A small-molecule ligand and the protein it binds are described below.
Small molecule (SMILES): COCCN1CCC(CNC(=O)c2n[nH]c3ccc(-c4cncc(OC(C)C)c4)cc23)CC1

Binding-site contacts:
Ligand atom C22 contacts residue THR104 of chain 1.A at 3.9 Å.
Ligand atom N18 contacts residue VAL101 of chain 1.A at 3.2 Å (h-bond).
Ligand atom C9 contacts residue ASN30 of chain 1.A at 3.8 Å.
Ligand atom C14 contacts residue ASP99 of chain 1.A at 3.6 Å.
Ligand atom O33 contacts residue LEU154 of chain 1.A at 3.6 Å.
Ligand atom C15 contacts residue ALA49 of chain 1.A at 3.5 Å (hydrophobic).
Ligand atom O31 contacts residue LYS26 of chain 1.A at 3.8 Å.
Ligand atom C16 contacts residue LEU98 of chain 1.A at 3.8 Å (hydrophobic).
Ligand atom C32 contacts residue LYS26 of chain 1.A at 3.4 Å.
Ligand atom C5 contacts residue ASP166 of chain 1.A at 3.4 Å.
Ligand atom C9 contacts residue GLY29 of chain 1.A at 3.9 Å.
Ligand atom C22 contacts residue VAL101 of chain 1.A at 3.3 Å (hydrophobic).
Ligand atom C5 contacts residue LYS51 of chain 1.A at 3.5 Å.
Ligand atom N17 contacts residue ASP99 of chain 1.A at 2.8 Å (salt-bridge).
Ligand atom C28 contacts residue ARG107 of chain 1.A at 3.8 Å.
Ligand atom N18 contacts residue TYR100 of chain 1.A at 3.8 Å.
Ligand atom C19 contacts residue LEU154 of chain 1.A at 3.5 Å (hydrophobic).
Ligand atom N17 contacts residue TYR100 of chain 1.A at 3.7 Å.
Ligand atom C15 contacts residue ASP99 of chain 1.A at 3.8 Å.
Ligand atom C1 contacts residue VAL36 of chain 1.A at 3.9 Å (hydrophobic).
Ligand atom N18 contacts residue LEU154 of chain 1.A at 3.5 Å.
Ligand atom C14 contacts residue LEU154 of chain 1.A at 3.6 Å (hydrophobic).
Ligand atom C24 contacts residue TYR100 of chain 1.A at 3.0 Å (hydrophobic).
Ligand atom N4 contacts residue LYS51 of chain 1.A at 3.0 Å (salt-bridge).
Ligand atom N4 contacts residue ASP166 of chain 1.A at 3.3 Å.
Ligand atom C14 contacts residue ALA49 of chain 1.A at 3.5 Å (hydrophobic).
Ligand atom N17 contacts residue ALA49 of chain 1.A at 3.6 Å.
Ligand atom N21 contacts residue LEU154 of chain 1.A at 3.8 Å.
Ligand atom C27 contacts residue ARG107 of chain 1.A at 3.8 Å.
Ligand atom N17 contacts residue VAL101 of chain 1.A at 3.7 Å.
Ligand atom C20 contacts residue LEU154 of chain 1.A at 3.5 Å (hydrophobic).
Ligand atom N17 contacts residue LEU154 of chain 1.A at 3.5 Å.
Ligand atom C28 contacts residue PRO102 of chain 1.A at 3.8 Å (hydrophobic).
Ligand atom N18 contacts residue ASP99 of chain 1.A at 3.8 Å.
Ligand atom C20 contacts residue VAL101 of chain 1.A at 3.8 Å (hydrophobic).
Ligand atom O7 contacts residue PHE33 of chain 1.A at 3.8 Å.
Ligand atom C25 contacts residue TYR100 of chain 1.A at 3.2 Å (hydrophobic).
Ligand atom C13 contacts residue LEU154 of chain 1.A at 3.6 Å (hydrophobic).
Ligand atom C3 contacts residue ASP166 of chain 1.A at 3.8 Å.
Ligand atom N21 contacts residue VAL101 of chain 1.A at 2.7 Å (h-bond).

Sequence of chain 1.A:
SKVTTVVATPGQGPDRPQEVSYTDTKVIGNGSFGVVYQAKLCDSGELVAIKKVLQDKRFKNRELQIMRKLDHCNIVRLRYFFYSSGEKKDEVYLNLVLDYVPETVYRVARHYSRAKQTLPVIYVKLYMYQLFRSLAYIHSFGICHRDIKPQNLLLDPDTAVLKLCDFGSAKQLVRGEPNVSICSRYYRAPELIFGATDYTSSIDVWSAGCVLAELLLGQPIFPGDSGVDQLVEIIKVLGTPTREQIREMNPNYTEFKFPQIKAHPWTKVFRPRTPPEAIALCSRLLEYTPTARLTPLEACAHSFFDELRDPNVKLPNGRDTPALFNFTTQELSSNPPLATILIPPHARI